The small molecule below binds the protein below.
Small molecule (SMILES): CC(=O)N[C@@H]1[C@@H](O)[C@H](O)[C@@H](CO)O[C@H]1O

Binding-site contacts:
Ligand atom C7 contacts residue ASN301 of chain 1.E at 4.3 Å.
Ligand atom C7 contacts residue ASN265 of chain 1.E at 3.4 Å.
Ligand atom O5 contacts residue ARG412 of chain 1.E at 2.5 Å (salt-bridge).
Ligand atom C2 contacts residue GLN263 of chain 1.E at 3.4 Å.
Ligand atom C8 contacts residue SER303 of chain 1.E at 3.9 Å.
Ligand atom C5 contacts residue ARG412 of chain 1.E at 3.7 Å.
Ligand atom C6 contacts residue ARG412 of chain 1.E at 3.6 Å.
Ligand atom C1 contacts residue ARG412 of chain 1.E at 3.4 Å.
Ligand atom O3 contacts residue GLN263 of chain 1.E at 3.9 Å.
Ligand atom C2 contacts residue ASN265 of chain 1.E at 2.4 Å.
Ligand atom O5 contacts residue ASN265 of chain 1.E at 2.3 Å (h-bond).
Ligand atom O7 contacts residue ASN265 of chain 1.E at 3.5 Å (h-bond).
Ligand atom C1 contacts residue GLN263 of chain 1.E at 3.6 Å.
Ligand atom N2 contacts residue ASN265 of chain 1.E at 2.9 Å (h-bond).
Ligand atom C4 contacts residue GLN263 of chain 1.E at 4.4 Å.
Ligand atom C8 contacts residue ASN301 of chain 1.E at 3.6 Å.
Ligand atom O5 contacts residue VAL414 of chain 1.E at 4.4 Å.
Ligand atom N2 contacts residue GLN263 of chain 1.E at 3.0 Å (h-bond).
Ligand atom C8 contacts residue ILE302 of chain 1.E at 4.3 Å (hydrophobic).
Ligand atom C1 contacts residue ASN265 of chain 1.E at 1.4 Å.
Ligand atom O6 contacts residue ARG412 of chain 1.E at 3.3 Å (salt-bridge).
Ligand atom C7 contacts residue GLN263 of chain 1.E at 4.1 Å.
Ligand atom O7 contacts residue ASN301 of chain 1.E at 4.0 Å.
Ligand atom C3 contacts residue ASN265 of chain 1.E at 3.8 Å.
Ligand atom C1 contacts residue VAL414 of chain 1.E at 4.3 Å (hydrophobic).
Ligand atom C8 contacts residue GLN263 of chain 1.E at 3.7 Å.
Ligand atom C8 contacts residue ASN265 of chain 1.E at 4.1 Å.
Ligand atom C5 contacts residue GLN263 of chain 1.E at 4.5 Å.
Ligand atom C5 contacts residue ASN265 of chain 1.E at 3.6 Å.
Ligand atom C4 contacts residue ASN265 of chain 1.E at 4.2 Å.
Ligand atom C3 contacts residue GLN263 of chain 1.E at 3.2 Å.

Sequence of chain 1.E:
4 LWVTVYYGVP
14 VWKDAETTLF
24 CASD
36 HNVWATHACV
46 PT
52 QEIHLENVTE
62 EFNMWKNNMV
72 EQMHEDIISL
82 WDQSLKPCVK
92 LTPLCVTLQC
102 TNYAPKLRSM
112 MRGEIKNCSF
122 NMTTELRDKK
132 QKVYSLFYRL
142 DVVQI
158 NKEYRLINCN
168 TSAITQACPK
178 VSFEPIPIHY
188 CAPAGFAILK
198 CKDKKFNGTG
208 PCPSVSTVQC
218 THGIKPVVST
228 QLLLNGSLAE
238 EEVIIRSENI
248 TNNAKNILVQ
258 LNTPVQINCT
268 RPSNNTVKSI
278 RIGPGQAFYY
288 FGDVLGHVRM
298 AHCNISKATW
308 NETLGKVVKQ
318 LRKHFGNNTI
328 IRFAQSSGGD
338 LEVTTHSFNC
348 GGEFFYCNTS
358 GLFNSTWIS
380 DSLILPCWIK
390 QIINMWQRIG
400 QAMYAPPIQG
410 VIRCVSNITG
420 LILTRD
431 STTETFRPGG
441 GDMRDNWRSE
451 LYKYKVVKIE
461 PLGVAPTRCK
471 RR